The protein below binds the small molecule below.
Small molecule (SMILES): O=P(O)(O)OC[C@H]1O[C@](O)(CO)[C@@H](O)[C@@H]1O

Sequence of chain 1.A:
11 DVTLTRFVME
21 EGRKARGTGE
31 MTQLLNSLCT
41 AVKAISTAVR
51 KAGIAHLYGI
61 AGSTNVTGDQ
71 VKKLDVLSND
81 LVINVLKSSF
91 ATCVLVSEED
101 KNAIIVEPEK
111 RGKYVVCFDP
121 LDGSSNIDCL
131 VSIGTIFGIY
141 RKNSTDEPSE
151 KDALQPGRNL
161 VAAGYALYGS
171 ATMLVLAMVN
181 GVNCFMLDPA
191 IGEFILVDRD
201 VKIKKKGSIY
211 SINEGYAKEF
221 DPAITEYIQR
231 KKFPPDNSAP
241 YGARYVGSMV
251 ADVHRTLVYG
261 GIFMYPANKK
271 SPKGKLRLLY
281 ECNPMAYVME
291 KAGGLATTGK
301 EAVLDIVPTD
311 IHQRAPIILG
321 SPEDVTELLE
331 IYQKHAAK

Binding-site contacts:
Ligand atom P contacts residue TYR265 of chain 1.A at 3.7 Å.
Ligand atom P contacts residue ASN213 of chain 1.A at 3.6 Å.
Ligand atom C1 contacts residue PO41 of chain 1.C at 3.1 Å.
Ligand atom C1 contacts residue GLU281 of chain 1.A at 3.5 Å.
Ligand atom C6 contacts residue LYS275 of chain 1.A at 3.9 Å.
Ligand atom O1 contacts residue LYS275 of chain 1.A at 3.2 Å.
Ligand atom C6 contacts residue GLY247 of chain 1.A at 3.5 Å.
Ligand atom O6 contacts residue LYS275 of chain 1.A at 3.0 Å (salt-bridge).
Ligand atom C5 contacts residue GLY247 of chain 1.A at 3.9 Å.
Ligand atom O3 contacts residue MET249 of chain 1.A at 2.9 Å (h-bond).
Ligand atom O3P contacts residue ASN213 of chain 1.A at 2.8 Å (h-bond).
Ligand atom O3 contacts residue SER248 of chain 1.A at 3.8 Å.
Ligand atom C2 contacts residue PO41 of chain 1.C at 3.5 Å.
Ligand atom O1P contacts residue TYR216 of chain 1.A at 2.6 Å (h-bond).
Ligand atom O3 contacts residue GLY123 of chain 1.A at 3.6 Å (h-bond).
Ligand atom O2 contacts residue SER124 of chain 1.A at 3.9 Å.
Ligand atom O2 contacts residue PO41 of chain 1.C at 2.6 Å (h-bond).
Ligand atom C6 contacts residue TYR245 of chain 1.A at 3.5 Å (hydrophobic).
Ligand atom P contacts residue ARG244 of chain 2.A at 3.8 Å.
Ligand atom O4 contacts residue MET249 of chain 1.A at 3.2 Å (h-bond).
Ligand atom O2P contacts residue ARG244 of chain 2.A at 2.7 Å (salt-bridge).
Ligand atom O5 contacts residue LYS275 of chain 1.A at 2.9 Å (salt-bridge).
Ligand atom C5 contacts residue LYS275 of chain 1.A at 3.8 Å.
Ligand atom O3P contacts residue TYR265 of chain 1.A at 3.8 Å.
Ligand atom C3 contacts residue ASP122 of chain 1.A at 3.6 Å.
Ligand atom O2 contacts residue GLY123 of chain 1.A at 3.7 Å.
Ligand atom C3 contacts residue MET249 of chain 1.A at 3.6 Å (hydrophobic).
Ligand atom O1 contacts residue ARG277 of chain 1.A at 3.6 Å.
Ligand atom O1P contacts residue TYR265 of chain 1.A at 2.5 Å (h-bond).
Ligand atom O3 contacts residue ASP122 of chain 1.A at 2.7 Å (salt-bridge).
Ligand atom C4 contacts residue GLY247 of chain 1.A at 3.3 Å.
Ligand atom O2P contacts residue ASN213 of chain 1.A at 3.8 Å.
Ligand atom O1 contacts residue PO41 of chain 1.C at 2.5 Å (h-bond).
Ligand atom O3P contacts residue ARG244 of chain 2.A at 3.5 Å (salt-bridge).
Ligand atom O3P contacts residue TYR245 of chain 1.A at 2.6 Å (h-bond).
Ligand atom C1 contacts residue ARG277 of chain 1.A at 3.7 Å.
Ligand atom C4 contacts residue MET249 of chain 1.A at 3.5 Å (hydrophobic).
Ligand atom P contacts residue TYR245 of chain 1.A at 3.9 Å.
Ligand atom P contacts residue TYR216 of chain 1.A at 3.8 Å.
Ligand atom O6 contacts residue TYR265 of chain 1.A at 3.5 Å.

Sequence of chain 2.A:
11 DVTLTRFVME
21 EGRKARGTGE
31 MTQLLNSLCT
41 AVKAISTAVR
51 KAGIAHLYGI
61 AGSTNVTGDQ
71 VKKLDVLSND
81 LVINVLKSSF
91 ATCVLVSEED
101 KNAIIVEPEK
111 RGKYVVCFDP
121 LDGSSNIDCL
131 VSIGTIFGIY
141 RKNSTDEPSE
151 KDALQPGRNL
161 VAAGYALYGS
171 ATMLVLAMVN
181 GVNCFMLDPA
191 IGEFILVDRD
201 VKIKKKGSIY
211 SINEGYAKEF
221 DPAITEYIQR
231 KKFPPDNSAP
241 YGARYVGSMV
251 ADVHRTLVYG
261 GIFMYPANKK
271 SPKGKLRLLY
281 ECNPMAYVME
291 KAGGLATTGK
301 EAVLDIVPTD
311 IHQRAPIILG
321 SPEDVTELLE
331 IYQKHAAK